Sequence of chain 1.A:
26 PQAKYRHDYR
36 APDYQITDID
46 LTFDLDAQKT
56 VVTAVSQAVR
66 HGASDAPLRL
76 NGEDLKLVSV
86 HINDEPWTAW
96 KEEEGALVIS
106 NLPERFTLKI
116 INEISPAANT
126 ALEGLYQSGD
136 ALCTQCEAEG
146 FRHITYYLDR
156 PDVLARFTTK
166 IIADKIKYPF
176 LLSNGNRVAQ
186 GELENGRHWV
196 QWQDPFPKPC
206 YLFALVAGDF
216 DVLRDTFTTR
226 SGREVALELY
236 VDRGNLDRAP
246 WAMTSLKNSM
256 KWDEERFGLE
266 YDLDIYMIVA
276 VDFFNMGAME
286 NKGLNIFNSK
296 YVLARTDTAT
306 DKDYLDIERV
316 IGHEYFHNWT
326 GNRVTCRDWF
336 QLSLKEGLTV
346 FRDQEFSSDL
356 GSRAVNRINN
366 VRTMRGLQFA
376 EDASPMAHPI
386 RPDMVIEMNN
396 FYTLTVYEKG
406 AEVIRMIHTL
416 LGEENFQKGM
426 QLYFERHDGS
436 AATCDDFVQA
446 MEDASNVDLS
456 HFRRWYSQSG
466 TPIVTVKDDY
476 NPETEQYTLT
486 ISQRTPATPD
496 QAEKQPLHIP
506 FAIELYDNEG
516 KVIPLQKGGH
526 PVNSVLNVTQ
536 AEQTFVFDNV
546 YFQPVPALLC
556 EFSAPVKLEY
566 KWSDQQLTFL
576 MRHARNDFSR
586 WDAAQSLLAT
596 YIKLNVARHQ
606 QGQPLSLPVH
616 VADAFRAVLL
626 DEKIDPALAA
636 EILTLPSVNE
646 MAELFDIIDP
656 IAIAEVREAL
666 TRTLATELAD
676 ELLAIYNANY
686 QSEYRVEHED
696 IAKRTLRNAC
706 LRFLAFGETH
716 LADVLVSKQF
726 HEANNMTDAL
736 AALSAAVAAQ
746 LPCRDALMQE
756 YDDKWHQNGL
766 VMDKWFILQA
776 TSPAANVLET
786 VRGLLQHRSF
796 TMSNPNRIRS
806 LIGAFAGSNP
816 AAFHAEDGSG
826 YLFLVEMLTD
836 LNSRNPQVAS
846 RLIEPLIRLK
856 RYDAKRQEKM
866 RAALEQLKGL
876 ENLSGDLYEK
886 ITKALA

The small molecule below binds the protein below.
Small molecule (SMILES): COc1ccc(C[C@H](N)C(=O)O)cc1

Binding-site contacts:
Ligand atom CE2 contacts residue MET281 of chain 1.A at 3.5 Å (hydrophobic).
Ligand atom C contacts residue TYR402 of chain 1.A at 3.5 Å (hydrophobic).
Ligand atom C contacts residue ZN1 of chain 1.B at 2.9 Å.
Ligand atom N contacts residue GLU341 of chain 1.A at 3.5 Å (salt-bridge).
Ligand atom O contacts residue TYR402 of chain 1.A at 2.8 Å (h-bond).
Ligand atom N contacts residue LYS340 of chain 1.A at 3.8 Å.
Ligand atom OH contacts residue GLU142 of chain 1.A at 3.5 Å (salt-bridge).
Ligand atom CZ contacts residue GLN140 of chain 1.A at 3.2 Å.
Ligand atom CB contacts residue TYR402 of chain 1.A at 3.4 Å (hydrophobic).
Ligand atom OXT contacts residue GMC1 of chain 1.D at 3.6 Å.
Ligand atom CA contacts residue ALA283 of chain 1.A at 3.3 Å (hydrophobic).
Ligand atom CD2 contacts residue MET281 of chain 1.A at 3.6 Å (hydrophobic).
Ligand atom OH contacts residue GLN140 of chain 1.A at 3.2 Å (h-bond).
Ligand atom OXT contacts residue ZN1 of chain 1.B at 3.4 Å.
Ligand atom CD2 contacts residue ALA283 of chain 1.A at 3.4 Å (hydrophobic).
Ligand atom CZ contacts residue MET281 of chain 1.A at 3.5 Å (hydrophobic).
Ligand atom OH contacts residue MET281 of chain 1.A at 3.7 Å.
Ligand atom OXT contacts residue HIS318 of chain 1.A at 3.6 Å.
Ligand atom CE1 contacts residue GLU142 of chain 1.A at 3.6 Å.
Ligand atom OXT contacts residue ALA283 of chain 1.A at 3.1 Å (h-bond).
Ligand atom CM contacts residue GLU142 of chain 1.A at 3.3 Å.
Ligand atom N contacts residue GLU285 of chain 1.A at 2.6 Å (salt-bridge).
Ligand atom CZ contacts residue GLU142 of chain 1.A at 3.7 Å.
Ligand atom CA contacts residue GLU285 of chain 1.A at 3.3 Å.
Ligand atom OXT contacts residue GLU319 of chain 1.A at 2.6 Å (salt-bridge).
Ligand atom O contacts residue ZN1 of chain 1.B at 1.9 Å.
Ligand atom O contacts residue HIS322 of chain 1.A at 3.4 Å (h-bond).
Ligand atom CA contacts residue GLU142 of chain 1.A at 3.9 Å.
Ligand atom N contacts residue MET284 of chain 1.A at 3.7 Å.
Ligand atom C contacts residue GLU319 of chain 1.A at 3.7 Å.
Ligand atom C contacts residue GLU285 of chain 1.A at 3.7 Å.
Ligand atom O contacts residue GLU341 of chain 1.A at 2.9 Å (salt-bridge).
Ligand atom N contacts residue GLU142 of chain 1.A at 2.7 Å (salt-bridge).
Ligand atom CM contacts residue GLN842 of chain 1.A at 3.4 Å.
Ligand atom CB contacts residue ALA283 of chain 1.A at 3.7 Å (hydrophobic).
Ligand atom CE2 contacts residue GLN140 of chain 1.A at 3.2 Å.
Ligand atom O contacts residue HIS318 of chain 1.A at 3.3 Å (h-bond).
Ligand atom C contacts residue ALA283 of chain 1.A at 3.7 Å (hydrophobic).
Ligand atom CD1 contacts residue MET281 of chain 1.A at 3.8 Å (hydrophobic).
Ligand atom CD1 contacts residue TYR397 of chain 1.A at 3.6 Å (hydrophobic).